A small-molecule ligand and the protein it binds are described below.
Small molecule (SMILES): Cc1cc(N)nc(C[C@@H]2CNC[C@@H]2OCCN[C@H]2C[C@@H]2c2cccc(F)c2)c1

Sequence of chain 1.B:
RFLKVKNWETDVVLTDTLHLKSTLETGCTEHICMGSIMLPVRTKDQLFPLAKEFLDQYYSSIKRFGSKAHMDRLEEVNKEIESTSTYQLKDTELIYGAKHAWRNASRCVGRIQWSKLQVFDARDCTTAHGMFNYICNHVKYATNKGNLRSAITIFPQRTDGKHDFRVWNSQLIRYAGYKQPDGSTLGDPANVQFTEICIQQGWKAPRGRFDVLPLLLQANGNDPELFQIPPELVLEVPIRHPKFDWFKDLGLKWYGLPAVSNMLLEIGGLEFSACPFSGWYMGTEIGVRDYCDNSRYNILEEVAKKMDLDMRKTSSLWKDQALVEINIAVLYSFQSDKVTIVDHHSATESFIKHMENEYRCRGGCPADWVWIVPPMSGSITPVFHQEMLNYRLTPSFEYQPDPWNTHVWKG

Binding-site contacts:
Ligand atom F23 contacts residue HEM1 of chain 1.C at 3.7 Å.
Ligand atom C03 contacts residue LEU41 of chain 1.A at 3.7 Å (hydrophobic).
Ligand atom C21 contacts residue GLU296 of chain 1.A at 3.2 Å.
Ligand atom C06 contacts residue HEM1 of chain 1.C at 3.6 Å.
Ligand atom O09 contacts residue HEM1 of chain 1.C at 3.2 Å (h-bond).
Ligand atom C24 contacts residue PRO269 of chain 1.A at 3.7 Å (hydrophobic).
Ligand atom N12 contacts residue HEM1 of chain 1.C at 3.4 Å (h-bond).
Ligand atom C25 contacts residue TRP291 of chain 1.A at 3.3 Å (hydrophobic).
Ligand atom C14 contacts residue HEM1 of chain 1.C at 3.3 Å.
Ligand atom C26 contacts residue GLU296 of chain 1.A at 2.6 Å.
Ligand atom C03 contacts residue TYR410 of chain 1.A at 3.4 Å (hydrophobic).
Ligand atom C22 contacts residue VAL271 of chain 1.A at 3.7 Å (hydrophobic).
Ligand atom C11 contacts residue GLN182 of chain 1.A at 3.3 Å.
Ligand atom C25 contacts residue HEM1 of chain 1.C at 3.5 Å.
Ligand atom C2' contacts residue HEM1 of chain 1.C at 3.3 Å.
Ligand atom C08 contacts residue HEM1 of chain 1.C at 3.6 Å.
Ligand atom N1' contacts residue H4B1 of chain 1.D at 2.7 Å (h-bond).
Ligand atom C15 contacts residue HEM1 of chain 1.C at 3.6 Å.
Ligand atom N02 contacts residue HEM1 of chain 1.C at 2.8 Å (h-bond).
Ligand atom C10 contacts residue HEM1 of chain 1.C at 3.5 Å.
Ligand atom C04 contacts residue TYR410 of chain 1.A at 3.5 Å (hydrophobic).
Ligand atom C07 contacts residue TRP10 of chain 1.B at 3.6 Å (hydrophobic).
Ligand atom N01 contacts residue HEM1 of chain 1.C at 2.8 Å (h-bond).
Ligand atom C4' contacts residue HEM1 of chain 1.C at 3.8 Å.
Ligand atom C15 contacts residue VAL271 of chain 1.A at 3.3 Å (hydrophobic).
Ligand atom C11 contacts residue HEM1 of chain 1.C at 3.7 Å.
Ligand atom N02 contacts residue TYR410 of chain 1.A at 3.6 Å.
Ligand atom C5' contacts residue H4B1 of chain 1.D at 3.6 Å.
Ligand atom C25 contacts residue GLU296 of chain 1.A at 3.5 Å.
Ligand atom C2' contacts residue H4B1 of chain 1.D at 3.3 Å.
Ligand atom N1' contacts residue HEM1 of chain 1.C at 2.6 Å (h-bond).
Ligand atom C02 contacts residue HEM1 of chain 1.C at 3.6 Å.
Ligand atom N02 contacts residue ARG118 of chain 1.A at 3.5 Å (salt-bridge).
Ligand atom C02 contacts residue TYR410 of chain 1.A at 3.4 Å (hydrophobic).
Ligand atom F23 contacts residue GLY290 of chain 1.A at 3.6 Å.
Ligand atom C5' contacts residue HEM1 of chain 1.C at 3.2 Å.
Ligand atom C24 contacts residue TRP291 of chain 1.A at 3.8 Å (hydrophobic).
Ligand atom C14 contacts residue GLU296 of chain 1.A at 2.9 Å.
Ligand atom C2' contacts residue TRP382 of chain 1.A at 3.3 Å (hydrophobic).
Ligand atom C24 contacts residue HEM1 of chain 1.C at 3.5 Å.

Sequence of chain 1.A:
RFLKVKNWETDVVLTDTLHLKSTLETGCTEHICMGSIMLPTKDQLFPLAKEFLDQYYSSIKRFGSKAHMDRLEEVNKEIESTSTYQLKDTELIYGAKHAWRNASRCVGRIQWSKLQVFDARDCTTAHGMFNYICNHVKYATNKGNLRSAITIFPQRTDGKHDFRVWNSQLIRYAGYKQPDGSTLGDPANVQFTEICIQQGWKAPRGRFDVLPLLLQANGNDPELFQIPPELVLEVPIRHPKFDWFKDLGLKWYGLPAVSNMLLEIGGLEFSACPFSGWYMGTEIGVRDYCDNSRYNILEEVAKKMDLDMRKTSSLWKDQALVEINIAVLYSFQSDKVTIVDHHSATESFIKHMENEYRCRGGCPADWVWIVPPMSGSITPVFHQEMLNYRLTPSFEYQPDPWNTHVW